Sequence of chain 1.I:
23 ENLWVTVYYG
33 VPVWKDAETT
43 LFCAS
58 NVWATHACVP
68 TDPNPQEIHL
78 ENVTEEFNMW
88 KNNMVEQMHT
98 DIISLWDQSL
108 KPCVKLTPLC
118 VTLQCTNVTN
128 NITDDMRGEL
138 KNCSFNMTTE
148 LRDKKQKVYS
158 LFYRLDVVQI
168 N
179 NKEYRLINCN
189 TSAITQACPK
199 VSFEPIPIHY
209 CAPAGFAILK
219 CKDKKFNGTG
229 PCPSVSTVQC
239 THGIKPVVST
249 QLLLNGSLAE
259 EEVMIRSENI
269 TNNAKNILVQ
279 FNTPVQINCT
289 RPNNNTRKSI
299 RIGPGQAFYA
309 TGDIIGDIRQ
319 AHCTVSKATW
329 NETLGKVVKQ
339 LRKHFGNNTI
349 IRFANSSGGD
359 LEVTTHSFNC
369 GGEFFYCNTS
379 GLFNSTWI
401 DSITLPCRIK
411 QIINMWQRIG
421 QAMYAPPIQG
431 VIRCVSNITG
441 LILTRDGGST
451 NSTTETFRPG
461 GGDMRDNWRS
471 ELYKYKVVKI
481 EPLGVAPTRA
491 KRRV

Binding-site contacts:
Ligand atom N2 contacts residue ASN345 of chain 1.I at 3.0 Å (h-bond).
Ligand atom C4 contacts residue ASN345 of chain 1.I at 4.3 Å.
Ligand atom O7 contacts residue ASN345 of chain 1.I at 4.5 Å.
Ligand atom C5 contacts residue ASN345 of chain 1.I at 3.7 Å.
Ligand atom C8 contacts residue ASN346 of chain 1.I at 4.3 Å.
Ligand atom C7 contacts residue ASN345 of chain 1.I at 4.0 Å.
Ligand atom C1 contacts residue ASN345 of chain 1.I at 1.5 Å.
Ligand atom C3 contacts residue ASN345 of chain 1.I at 3.9 Å.
Ligand atom O5 contacts residue ASN345 of chain 1.I at 2.5 Å (h-bond).
Ligand atom C2 contacts residue ASN345 of chain 1.I at 2.6 Å.

This small molecule binds to this protein.
Small molecule (SMILES): CC(=O)N[C@@H]1[C@@H](O)[C@H](O)[C@@H](CO)O[C@H]1O